This small molecule binds to this protein.
Small molecule (SMILES): CCCCCCCCCCO[C@@H]1O[C@H](CO)[C@@H](O[C@H]2O[C@H](CO)[C@@H](O)[C@H](O)[C@H]2O)[C@H](O)[C@H]1O

Sequence of chain 1.T:
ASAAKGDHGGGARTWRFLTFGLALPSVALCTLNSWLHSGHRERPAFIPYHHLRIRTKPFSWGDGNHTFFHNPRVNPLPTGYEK

Binding-site contacts:
Ligand atom C19 contacts residue PHE69 of chain 1.T at 4.3 Å (hydrophobic).
Ligand atom C31 contacts residue TRP32 of chain 1.P at 3.7 Å (hydrophobic).
Ligand atom C25 contacts residue TRP32 of chain 1.P at 3.6 Å (hydrophobic).
Ligand atom C22 contacts residue PHE69 of chain 1.T at 4.4 Å (hydrophobic).
Ligand atom C37 contacts residue LEU29 of chain 1.P at 4.5 Å (hydrophobic).
Ligand atom C37 contacts residue LEU41 of chain 1.P at 4.4 Å (hydrophobic).
Ligand atom C22 contacts residue MET38 of chain 1.P at 3.8 Å (hydrophobic).
Ligand atom C19 contacts residue MET38 of chain 1.P at 4.2 Å (hydrophobic).
Ligand atom C19 contacts residue TRP32 of chain 1.P at 4.5 Å (hydrophobic).
Ligand atom C25 contacts residue MET38 of chain 1.P at 4.2 Å (hydrophobic).
Ligand atom C34 contacts residue LEU41 of chain 1.P at 4.2 Å (hydrophobic).
Ligand atom C28 contacts residue TRP32 of chain 1.P at 4.3 Å (hydrophobic).
Ligand atom C43 contacts residue LEU29 of chain 1.P at 4.4 Å (hydrophobic).
Ligand atom C25 contacts residue PHE69 of chain 1.T at 4.0 Å (hydrophobic).

Sequence of chain 1.P:
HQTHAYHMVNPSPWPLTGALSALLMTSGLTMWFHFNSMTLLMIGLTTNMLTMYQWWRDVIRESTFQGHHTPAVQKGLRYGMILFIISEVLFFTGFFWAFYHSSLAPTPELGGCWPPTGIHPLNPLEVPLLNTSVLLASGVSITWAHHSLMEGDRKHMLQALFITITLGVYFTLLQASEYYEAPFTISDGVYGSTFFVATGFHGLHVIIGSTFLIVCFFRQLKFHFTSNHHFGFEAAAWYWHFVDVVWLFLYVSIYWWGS